Sequence of chain 1.C:
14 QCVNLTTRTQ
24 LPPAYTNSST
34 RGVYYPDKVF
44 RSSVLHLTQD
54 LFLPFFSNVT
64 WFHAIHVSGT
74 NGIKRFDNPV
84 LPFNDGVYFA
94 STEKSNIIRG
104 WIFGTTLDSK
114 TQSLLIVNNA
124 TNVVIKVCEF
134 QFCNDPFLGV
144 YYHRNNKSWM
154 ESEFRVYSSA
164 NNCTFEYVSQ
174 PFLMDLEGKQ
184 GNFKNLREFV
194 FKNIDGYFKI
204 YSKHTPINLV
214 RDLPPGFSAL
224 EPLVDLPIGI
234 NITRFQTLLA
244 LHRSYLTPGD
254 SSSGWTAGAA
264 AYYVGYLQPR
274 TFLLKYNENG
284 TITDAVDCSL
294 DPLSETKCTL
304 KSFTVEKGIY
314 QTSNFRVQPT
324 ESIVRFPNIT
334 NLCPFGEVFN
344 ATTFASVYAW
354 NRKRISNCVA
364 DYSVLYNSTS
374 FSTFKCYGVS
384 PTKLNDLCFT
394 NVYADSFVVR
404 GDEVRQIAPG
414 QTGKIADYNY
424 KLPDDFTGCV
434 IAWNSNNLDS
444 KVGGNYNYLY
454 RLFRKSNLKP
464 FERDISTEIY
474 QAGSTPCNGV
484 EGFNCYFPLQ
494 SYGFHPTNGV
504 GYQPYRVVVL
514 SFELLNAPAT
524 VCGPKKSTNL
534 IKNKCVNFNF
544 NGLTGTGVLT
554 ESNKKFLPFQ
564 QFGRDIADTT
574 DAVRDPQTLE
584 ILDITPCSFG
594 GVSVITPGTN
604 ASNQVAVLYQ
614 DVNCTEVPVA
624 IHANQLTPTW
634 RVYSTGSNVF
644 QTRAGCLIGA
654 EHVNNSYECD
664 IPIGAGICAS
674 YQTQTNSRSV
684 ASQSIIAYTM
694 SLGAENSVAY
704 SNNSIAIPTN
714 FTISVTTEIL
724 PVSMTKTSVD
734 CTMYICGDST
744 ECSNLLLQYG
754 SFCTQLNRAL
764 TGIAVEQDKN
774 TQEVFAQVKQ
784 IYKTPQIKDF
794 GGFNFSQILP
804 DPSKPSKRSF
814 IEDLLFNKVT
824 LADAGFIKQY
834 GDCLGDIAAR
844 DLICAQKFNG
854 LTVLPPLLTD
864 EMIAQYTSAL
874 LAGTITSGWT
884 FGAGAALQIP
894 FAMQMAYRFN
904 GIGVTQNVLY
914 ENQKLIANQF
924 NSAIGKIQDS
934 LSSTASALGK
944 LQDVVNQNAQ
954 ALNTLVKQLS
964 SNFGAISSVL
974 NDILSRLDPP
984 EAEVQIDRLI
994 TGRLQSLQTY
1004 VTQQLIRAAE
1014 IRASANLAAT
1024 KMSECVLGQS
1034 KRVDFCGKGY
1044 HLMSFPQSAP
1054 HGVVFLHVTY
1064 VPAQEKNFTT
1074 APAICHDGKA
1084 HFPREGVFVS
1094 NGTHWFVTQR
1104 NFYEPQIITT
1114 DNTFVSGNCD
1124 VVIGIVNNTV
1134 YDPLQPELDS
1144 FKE

The small molecule below binds the protein below.
Small molecule (SMILES): CC(=O)N[C@@H]1[C@@H](O)[C@H](O)[C@@H](CO)O[C@H]1O

Binding-site contacts:
Ligand atom C7 contacts residue ASN603 of chain 1.C at 3.0 Å.
Ligand atom N2 contacts residue ASN603 of chain 1.C at 2.9 Å (h-bond).
Ligand atom C4 contacts residue ASN603 of chain 1.C at 4.2 Å.
Ligand atom O5 contacts residue ASN603 of chain 1.C at 2.4 Å (h-bond).
Ligand atom C8 contacts residue ASN603 of chain 1.C at 3.6 Å.
Ligand atom C3 contacts residue ASN603 of chain 1.C at 3.8 Å.
Ligand atom O7 contacts residue ASN603 of chain 1.C at 3.2 Å (h-bond).
Ligand atom C5 contacts residue ASN603 of chain 1.C at 3.7 Å.
Ligand atom C1 contacts residue ASN603 of chain 1.C at 1.4 Å.
Ligand atom C2 contacts residue ASN603 of chain 1.C at 2.5 Å.